Sequence of chain 1.C:
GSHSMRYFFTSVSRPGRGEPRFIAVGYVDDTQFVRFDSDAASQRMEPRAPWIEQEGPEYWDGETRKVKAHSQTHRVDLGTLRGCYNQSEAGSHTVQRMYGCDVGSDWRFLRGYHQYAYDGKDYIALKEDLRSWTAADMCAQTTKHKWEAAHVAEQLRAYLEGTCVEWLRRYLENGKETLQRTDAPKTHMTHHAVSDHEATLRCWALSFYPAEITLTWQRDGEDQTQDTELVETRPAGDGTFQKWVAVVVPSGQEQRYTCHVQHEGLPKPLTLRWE

The small molecule below binds the protein below.
Small molecule (SMILES): CSCC[C@H](N)C(=O)O

Binding-site contacts:
Ligand atom CA contacts residue TYR100 of chain 1.C at 3.6 Å (hydrophobic).
Ligand atom CB contacts residue GLY1 of chain 1.R at 3.8 Å.
Ligand atom SD contacts residue VAL68 of chain 1.C at 3.9 Å.
Ligand atom CE contacts residue MET46 of chain 1.C at 3.0 Å (hydrophobic).
Ligand atom CA contacts residue GLY1 of chain 1.R at 2.5 Å.
Ligand atom CG contacts residue GLU64 of chain 1.C at 3.9 Å.
Ligand atom O contacts residue TYR160 of chain 1.C at 3.5 Å.
Ligand atom CE contacts residue VAL68 of chain 1.C at 3.6 Å (hydrophobic).
Ligand atom O contacts residue LYS67 of chain 1.C at 2.9 Å (salt-bridge).
Ligand atom C contacts residue GLY1 of chain 1.R at 3.1 Å.
Ligand atom O contacts residue GLY1 of chain 1.R at 3.2 Å.
Ligand atom CB contacts residue LYS67 of chain 1.C at 4.1 Å.
Ligand atom CA contacts residue GLU64 of chain 1.C at 3.8 Å.
Ligand atom CG contacts residue TYR100 of chain 1.C at 3.5 Å (hydrophobic).
Ligand atom N contacts residue GLU64 of chain 1.C at 2.9 Å (salt-bridge).
Ligand atom SD contacts residue LYS67 of chain 1.C at 4.2 Å.
Ligand atom CG contacts residue TYR8 of chain 1.C at 3.7 Å (hydrophobic).
Ligand atom CE contacts residue GLU64 of chain 1.C at 3.0 Å.
Ligand atom C contacts residue TYR160 of chain 1.C at 3.5 Å (hydrophobic).
Ligand atom OXT contacts residue TYR100 of chain 1.C at 2.6 Å (h-bond).
Ligand atom CG contacts residue PHE10 of chain 1.C at 4.3 Å (hydrophobic).
Ligand atom OXT contacts residue GLY1 of chain 1.R at 4.1 Å.
Ligand atom SD contacts residue PHE10 of chain 1.C at 4.0 Å.
Ligand atom OXT contacts residue TYR160 of chain 1.C at 3.7 Å.
Ligand atom CA contacts residue TYR8 of chain 1.C at 3.7 Å (hydrophobic).
Ligand atom SD contacts residue MET46 of chain 1.C at 3.6 Å.
Ligand atom CB contacts residue TYR100 of chain 1.C at 3.5 Å (hydrophobic).
Ligand atom N contacts residue TYR8 of chain 1.C at 3.4 Å (h-bond).
Ligand atom SD contacts residue HIS71 of chain 1.C at 3.8 Å.
Ligand atom C contacts residue TYR100 of chain 1.C at 3.6 Å (hydrophobic).
Ligand atom CE contacts residue LYS67 of chain 1.C at 3.4 Å.
Ligand atom CG contacts residue MET46 of chain 1.C at 4.4 Å (hydrophobic).
Ligand atom SD contacts residue TYR100 of chain 1.C at 4.4 Å.
Ligand atom CA contacts residue LYS67 of chain 1.C at 4.1 Å.
Ligand atom N contacts residue LYS67 of chain 1.C at 3.6 Å (salt-bridge).
Ligand atom CB contacts residue GLU64 of chain 1.C at 3.6 Å.
Ligand atom C contacts residue LYS67 of chain 1.C at 3.7 Å.
Ligand atom N contacts residue GLY1 of chain 1.R at 1.3 Å.
Ligand atom N contacts residue TYR160 of chain 1.C at 4.2 Å.
Ligand atom CA contacts residue TYR160 of chain 1.C at 3.8 Å (hydrophobic).